Binding-site contacts:
Ligand atom O6 contacts residue LYS189 of chain 1.B at 2.7 Å (salt-bridge).
Ligand atom O6 contacts residue LYS187 of chain 1.B at 3.1 Å (salt-bridge).
Ligand atom O1P contacts residue GLY415 of chain 1.B at 2.8 Å (h-bond).
Ligand atom C2 contacts residue MG1 of chain 1.P at 2.9 Å.
Ligand atom O7 contacts residue LYS350 of chain 1.B at 2.9 Å (salt-bridge).
Ligand atom C contacts residue ASN132 of chain 1.A at 3.4 Å.
Ligand atom O6 contacts residue ASN132 of chain 1.A at 3.1 Å (h-bond).
Ligand atom O4 contacts residue GLY390 of chain 1.B at 3.1 Å (h-bond).
Ligand atom O6 contacts residue GLU215 of chain 1.B at 3.1 Å (salt-bridge).
Ligand atom O1P contacts residue LYS187 of chain 1.B at 3.2 Å.
Ligand atom C2 contacts residue KCX212 of chain 1.B at 3.5 Å.
Ligand atom O2 contacts residue MG1 of chain 1.P at 2.2 Å.
Ligand atom O3P contacts residue THR74 of chain 1.A at 3.4 Å (h-bond).
Ligand atom O3 contacts residue KCX212 of chain 1.B at 2.9 Å (h-bond).
Ligand atom O2P contacts residue GLY414 of chain 1.B at 2.9 Å (h-bond).
Ligand atom O1 contacts residue LYS187 of chain 1.B at 3.0 Å (salt-bridge).
Ligand atom C3 contacts residue KCX212 of chain 1.B at 3.0 Å.
Ligand atom O3 contacts residue ASN132 of chain 1.A at 2.9 Å (h-bond).
Ligand atom O3 contacts residue GLU215 of chain 1.B at 2.9 Å (salt-bridge).
Ligand atom O3 contacts residue MG1 of chain 1.P at 2.4 Å.
Ligand atom O6 contacts residue MG1 of chain 1.P at 2.1 Å.
Ligand atom O5P contacts residue SER389 of chain 1.B at 3.2 Å (h-bond).
Ligand atom O2 contacts residue ASP214 of chain 1.B at 3.4 Å (salt-bridge).
Ligand atom O4P contacts residue ARG309 of chain 1.B at 2.8 Å (salt-bridge).
Ligand atom O2 contacts residue ILE185 of chain 1.B at 3.6 Å.
Ligand atom O4 contacts residue SER389 of chain 1.B at 3.0 Å (h-bond).
Ligand atom O6P contacts residue ARG309 of chain 1.B at 3.0 Å (salt-bridge).
Ligand atom O6 contacts residue ASP214 of chain 1.B at 3.1 Å (salt-bridge).
Ligand atom O7 contacts residue GLU69 of chain 1.A at 3.5 Å (salt-bridge).
Ligand atom O3 contacts residue HIS308 of chain 1.B at 2.7 Å (h-bond).
Ligand atom C contacts residue MG1 of chain 1.P at 2.9 Å.
Ligand atom C3 contacts residue MG1 of chain 1.P at 3.1 Å.
Ligand atom O3P contacts residue GLY391 of chain 1.B at 2.8 Å (h-bond).
Ligand atom O2 contacts residue LYS187 of chain 1.B at 3.2 Å (salt-bridge).
Ligand atom O5P contacts residue HIS342 of chain 1.B at 2.8 Å (h-bond).
Ligand atom O2 contacts residue KCX212 of chain 1.B at 2.8 Å (h-bond).
Ligand atom C1 contacts residue SER389 of chain 1.B at 3.5 Å.
Ligand atom O3P contacts residue LYS350 of chain 1.B at 2.8 Å (salt-bridge).
Ligand atom O1P contacts residue THR74 of chain 1.A at 2.6 Å (h-bond).
Ligand atom C contacts residue LYS187 of chain 1.B at 3.3 Å.

Sequence of chain 1.B:
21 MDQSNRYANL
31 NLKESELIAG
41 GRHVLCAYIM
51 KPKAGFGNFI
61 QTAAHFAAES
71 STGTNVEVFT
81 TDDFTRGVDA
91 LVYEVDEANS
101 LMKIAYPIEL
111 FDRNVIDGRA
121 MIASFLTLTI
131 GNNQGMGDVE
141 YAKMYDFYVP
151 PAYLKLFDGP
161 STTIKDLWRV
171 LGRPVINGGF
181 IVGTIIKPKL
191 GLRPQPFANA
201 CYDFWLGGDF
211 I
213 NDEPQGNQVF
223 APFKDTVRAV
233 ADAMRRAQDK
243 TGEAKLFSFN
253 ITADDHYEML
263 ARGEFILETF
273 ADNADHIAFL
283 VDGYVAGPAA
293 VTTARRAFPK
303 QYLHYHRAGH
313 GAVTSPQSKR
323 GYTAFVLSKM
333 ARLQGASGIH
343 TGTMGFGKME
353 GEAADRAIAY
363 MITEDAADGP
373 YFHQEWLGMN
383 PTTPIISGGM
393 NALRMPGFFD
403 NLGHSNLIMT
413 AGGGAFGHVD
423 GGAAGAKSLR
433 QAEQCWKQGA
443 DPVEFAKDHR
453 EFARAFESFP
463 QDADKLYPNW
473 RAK

Sequence of chain 1.A:
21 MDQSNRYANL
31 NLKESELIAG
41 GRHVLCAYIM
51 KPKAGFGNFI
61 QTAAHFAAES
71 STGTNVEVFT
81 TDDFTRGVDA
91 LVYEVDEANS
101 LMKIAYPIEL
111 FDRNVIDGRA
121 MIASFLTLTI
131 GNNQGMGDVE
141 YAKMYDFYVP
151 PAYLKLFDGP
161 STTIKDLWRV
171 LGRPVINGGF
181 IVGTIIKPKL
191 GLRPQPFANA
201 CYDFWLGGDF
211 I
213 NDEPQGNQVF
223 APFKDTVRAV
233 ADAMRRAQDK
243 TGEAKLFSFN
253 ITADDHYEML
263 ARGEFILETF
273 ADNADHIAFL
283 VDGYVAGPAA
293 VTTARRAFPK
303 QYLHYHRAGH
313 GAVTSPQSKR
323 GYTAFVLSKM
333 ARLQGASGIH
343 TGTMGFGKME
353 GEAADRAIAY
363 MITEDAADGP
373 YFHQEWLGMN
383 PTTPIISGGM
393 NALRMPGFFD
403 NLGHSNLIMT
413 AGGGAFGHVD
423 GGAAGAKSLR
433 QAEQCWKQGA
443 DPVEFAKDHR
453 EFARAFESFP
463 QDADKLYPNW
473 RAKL

A protein and the small-molecule ligand that binds it are described below.
Small molecule (SMILES): O=C(O)[C@@](O)(COP(=O)(O)O)[C@H](O)[C@H](O)COP(=O)(O)O